A protein and the small-molecule ligand that binds it are described below.
Small molecule (SMILES): CC(=O)N[C@H]1[C@H](O[C@H]2[C@H](O)[C@@H](NC(C)=O)CO[C@@H]2CO)O[C@H](CO)[C@@H](O)[C@@H]1O

Binding-site contacts:
Ligand atom C8 contacts residue ASN265 of chain 3.D at 3.6 Å.
Ligand atom C3 contacts residue ASN265 of chain 3.D at 3.8 Å.
Ligand atom O6 contacts residue ASN265 of chain 3.D at 4.5 Å.
Ligand atom C1 contacts residue ILE286 of chain 3.D at 3.9 Å (hydrophobic).
Ligand atom C4 contacts residue ASN265 of chain 3.D at 4.3 Å.
Ligand atom O6 contacts residue ILE286 of chain 3.D at 3.6 Å.
Ligand atom C1 contacts residue ASN265 of chain 3.D at 1.4 Å.
Ligand atom C2 contacts residue ASN265 of chain 3.D at 2.5 Å.
Ligand atom N2 contacts residue ASN265 of chain 3.D at 2.8 Å (h-bond).
Ligand atom C8 contacts residue ILE286 of chain 3.D at 3.9 Å (hydrophobic).
Ligand atom C7 contacts residue PHE68 of chain 3.F at 4.3 Å (hydrophobic).
Ligand atom O5 contacts residue ASN265 of chain 3.D at 2.4 Å (h-bond).
Ligand atom O5 contacts residue ILE286 of chain 3.D at 3.5 Å.
Ligand atom C2 contacts residue ILE286 of chain 3.D at 4.2 Å (hydrophobic).
Ligand atom C5 contacts residue ASN265 of chain 3.D at 3.7 Å.
Ligand atom O6 contacts residue THR267 of chain 3.D at 3.9 Å.
Ligand atom C7 contacts residue ASN265 of chain 3.D at 3.4 Å.
Ligand atom O7 contacts residue ASN265 of chain 3.D at 4.2 Å.
Ligand atom C8 contacts residue PHE68 of chain 3.F at 3.5 Å (hydrophobic).

Sequence of chain 3.F:
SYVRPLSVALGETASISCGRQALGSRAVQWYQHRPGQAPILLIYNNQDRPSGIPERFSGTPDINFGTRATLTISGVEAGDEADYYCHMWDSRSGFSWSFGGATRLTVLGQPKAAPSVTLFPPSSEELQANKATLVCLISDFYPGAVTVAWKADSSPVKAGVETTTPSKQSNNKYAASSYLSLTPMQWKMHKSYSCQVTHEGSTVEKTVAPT

Sequence of chain 3.D:
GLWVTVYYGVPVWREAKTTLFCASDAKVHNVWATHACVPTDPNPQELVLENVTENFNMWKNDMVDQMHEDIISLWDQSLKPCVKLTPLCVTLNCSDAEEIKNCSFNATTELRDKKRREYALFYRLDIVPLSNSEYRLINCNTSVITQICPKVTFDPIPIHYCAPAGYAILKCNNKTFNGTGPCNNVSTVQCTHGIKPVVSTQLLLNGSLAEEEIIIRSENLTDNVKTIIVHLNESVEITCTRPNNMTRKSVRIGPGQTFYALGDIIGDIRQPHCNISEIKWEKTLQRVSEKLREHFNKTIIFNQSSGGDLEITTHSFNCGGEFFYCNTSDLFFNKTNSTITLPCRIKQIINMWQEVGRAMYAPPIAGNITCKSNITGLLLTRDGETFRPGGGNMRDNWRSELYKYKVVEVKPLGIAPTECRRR